Sequence of chain 1.A:
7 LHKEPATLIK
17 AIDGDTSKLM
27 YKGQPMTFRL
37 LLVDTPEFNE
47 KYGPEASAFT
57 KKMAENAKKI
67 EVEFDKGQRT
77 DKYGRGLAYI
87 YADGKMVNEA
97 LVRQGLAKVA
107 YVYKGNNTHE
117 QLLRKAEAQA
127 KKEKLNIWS

Binding-site contacts:
Ligand atom O5P contacts residue CA1 of chain 1.B at 3.1 Å.
Ligand atom P2 contacts residue CA1 of chain 1.B at 4.1 Å.
Ligand atom O2P contacts residue TYR79 of chain 1.A at 2.6 Å (h-bond).
Ligand atom O2 contacts residue TYR109 of chain 1.A at 4.0 Å.
Ligand atom C1' contacts residue ARG81 of chain 1.A at 4.0 Å.
Ligand atom O4P contacts residue ARG35 of chain 1.A at 2.9 Å (salt-bridge).
Ligand atom C4' contacts residue ARG81 of chain 1.A at 3.9 Å.
Ligand atom O5P contacts residue ASP40 of chain 1.A at 3.4 Å (salt-bridge).
Ligand atom O4 contacts residue LEU37 of chain 1.A at 3.9 Å.
Ligand atom N3 contacts residue LEU83 of chain 1.A at 3.9 Å.
Ligand atom O1P contacts residue TYR79 of chain 1.A at 3.5 Å (h-bond).
Ligand atom C5M contacts residue ARG35 of chain 1.A at 3.7 Å.
Ligand atom C4 contacts residue TYR109 of chain 1.A at 3.6 Å (hydrophobic).
Ligand atom O4' contacts residue ARG81 of chain 1.A at 3.0 Å (salt-bridge).
Ligand atom C5M contacts residue TYR107 of chain 1.A at 3.8 Å (hydrophobic).
Ligand atom O5' contacts residue ARG35 of chain 1.A at 3.6 Å.
Ligand atom P2 contacts residue ARG81 of chain 1.A at 4.0 Å.
Ligand atom O4 contacts residue LEU83 of chain 1.A at 3.7 Å.
Ligand atom O3' contacts residue LYS78 of chain 1.A at 3.6 Å (salt-bridge).
Ligand atom C5 contacts residue TYR107 of chain 1.A at 4.1 Å (hydrophobic).
Ligand atom C6 contacts residue ARG81 of chain 1.A at 4.0 Å.
Ligand atom O5' contacts residue ARG81 of chain 1.A at 3.1 Å (salt-bridge).
Ligand atom C2 contacts residue TYR109 of chain 1.A at 3.8 Å (hydrophobic).
Ligand atom N3 contacts residue TYR109 of chain 1.A at 3.4 Å.
Ligand atom O1P contacts residue LYS78 of chain 1.A at 2.8 Å (salt-bridge).
Ligand atom O6P contacts residue GLU43 of chain 1.A at 4.1 Å.
Ligand atom C2' contacts residue TYR109 of chain 1.A at 3.5 Å (hydrophobic).
Ligand atom C2' contacts residue TYR107 of chain 1.A at 3.7 Å (hydrophobic).
Ligand atom C4 contacts residue LEU83 of chain 1.A at 3.7 Å (hydrophobic).
Ligand atom O4P contacts residue ARG81 of chain 1.A at 2.8 Å (salt-bridge).
Ligand atom C2 contacts residue ASP77 of chain 1.A at 4.0 Å.
Ligand atom C5M contacts residue LEU36 of chain 1.A at 4.0 Å (hydrophobic).
Ligand atom P2 contacts residue ARG35 of chain 1.A at 3.5 Å.
Ligand atom O2 contacts residue ASP77 of chain 1.A at 3.9 Å.
Ligand atom O4 contacts residue TYR109 of chain 1.A at 3.8 Å.
Ligand atom C3' contacts residue TYR107 of chain 1.A at 3.9 Å (hydrophobic).
Ligand atom C5' contacts residue TYR107 of chain 1.A at 3.5 Å (hydrophobic).
Ligand atom P1 contacts residue LYS78 of chain 1.A at 3.8 Å.
Ligand atom O5P contacts residue ARG35 of chain 1.A at 2.8 Å (salt-bridge).
Ligand atom P1 contacts residue TYR79 of chain 1.A at 3.6 Å.

A protein and the small-molecule ligand that binds it are described below.
Small molecule (SMILES): Cc1cn([C@H]2C[C@H](OP(=O)(O)O)[C@@H](COP(=O)(O)O)O2)c(=O)[nH]c1=O